Sequence of chain 1.A:
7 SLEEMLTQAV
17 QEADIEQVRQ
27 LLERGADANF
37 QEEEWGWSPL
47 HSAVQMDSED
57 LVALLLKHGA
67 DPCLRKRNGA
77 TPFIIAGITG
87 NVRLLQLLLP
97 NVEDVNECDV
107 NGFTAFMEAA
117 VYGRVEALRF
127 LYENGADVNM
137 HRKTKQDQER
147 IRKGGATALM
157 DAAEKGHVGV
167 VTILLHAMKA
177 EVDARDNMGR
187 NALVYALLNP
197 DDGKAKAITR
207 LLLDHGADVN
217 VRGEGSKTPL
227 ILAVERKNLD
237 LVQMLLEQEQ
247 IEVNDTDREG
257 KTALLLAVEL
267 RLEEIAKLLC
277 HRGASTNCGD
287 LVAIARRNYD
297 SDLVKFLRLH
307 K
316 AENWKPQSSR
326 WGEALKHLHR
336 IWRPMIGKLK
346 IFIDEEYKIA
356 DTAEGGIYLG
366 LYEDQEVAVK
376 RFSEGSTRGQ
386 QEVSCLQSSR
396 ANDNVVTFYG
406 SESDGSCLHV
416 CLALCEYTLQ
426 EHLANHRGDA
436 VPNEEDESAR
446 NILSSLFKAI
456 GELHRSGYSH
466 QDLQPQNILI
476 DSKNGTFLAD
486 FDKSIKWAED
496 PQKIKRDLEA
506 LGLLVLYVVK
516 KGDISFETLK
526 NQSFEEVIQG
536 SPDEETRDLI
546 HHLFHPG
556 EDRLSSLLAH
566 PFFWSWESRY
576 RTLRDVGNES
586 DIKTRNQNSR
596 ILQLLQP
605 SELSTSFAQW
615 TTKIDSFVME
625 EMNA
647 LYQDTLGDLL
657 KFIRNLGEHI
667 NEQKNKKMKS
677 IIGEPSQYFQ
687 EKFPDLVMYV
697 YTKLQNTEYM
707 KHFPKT

Sequence of chain 1.B:
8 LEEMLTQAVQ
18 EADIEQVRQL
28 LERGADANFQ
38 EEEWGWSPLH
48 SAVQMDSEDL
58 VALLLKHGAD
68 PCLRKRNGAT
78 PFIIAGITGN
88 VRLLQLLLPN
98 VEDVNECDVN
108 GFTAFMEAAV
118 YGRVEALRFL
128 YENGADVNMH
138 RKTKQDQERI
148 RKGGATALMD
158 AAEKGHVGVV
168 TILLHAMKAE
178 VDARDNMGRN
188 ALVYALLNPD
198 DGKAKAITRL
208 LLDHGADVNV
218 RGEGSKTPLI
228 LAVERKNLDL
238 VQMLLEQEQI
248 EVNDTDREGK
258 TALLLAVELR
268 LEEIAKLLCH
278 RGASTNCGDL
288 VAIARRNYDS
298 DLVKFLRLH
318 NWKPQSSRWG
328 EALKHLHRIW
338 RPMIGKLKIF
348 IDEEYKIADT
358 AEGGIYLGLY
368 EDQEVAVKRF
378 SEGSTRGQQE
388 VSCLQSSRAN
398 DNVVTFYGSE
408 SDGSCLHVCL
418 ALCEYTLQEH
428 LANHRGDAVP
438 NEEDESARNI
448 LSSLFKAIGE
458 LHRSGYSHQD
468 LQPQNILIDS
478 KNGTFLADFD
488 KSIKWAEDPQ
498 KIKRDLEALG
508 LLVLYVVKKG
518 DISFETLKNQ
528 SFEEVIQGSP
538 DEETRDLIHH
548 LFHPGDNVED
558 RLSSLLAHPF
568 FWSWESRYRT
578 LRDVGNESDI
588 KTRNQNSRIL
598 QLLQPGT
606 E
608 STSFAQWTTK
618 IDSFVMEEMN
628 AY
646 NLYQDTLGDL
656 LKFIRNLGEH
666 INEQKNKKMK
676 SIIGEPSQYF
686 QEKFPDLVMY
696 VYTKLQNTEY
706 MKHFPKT

Binding-site contacts:
Ligand atom NAB contacts residue GLU114 of chain 1.A at 3.1 Å (salt-bridge).
Ligand atom OAP contacts residue TRP43 of chain 1.A at 3.0 Å (h-bond).
Ligand atom CCB contacts residue PHE109 of chain 1.A at 3.4 Å (hydrophobic).
Ligand atom CBY contacts residue PHE109 of chain 1.A at 3.5 Å (hydrophobic).
Ligand atom OAE contacts residue ARG138 of chain 1.A at 2.6 Å (salt-bridge).
Ligand atom NAC contacts residue TYR118 of chain 1.A at 3.2 Å (h-bond).
Ligand atom N6 contacts residue SER48 of chain 1.A at 3.2 Å (h-bond).
Ligand atom C5' contacts residue TRP43 of chain 1.A at 3.2 Å (hydrophobic).
Ligand atom OAF contacts residue TYR295 of chain 1.B at 3.1 Å (h-bond).
Ligand atom NBD contacts residue TYR118 of chain 1.A at 2.9 Å (h-bond).
Ligand atom OAP contacts residue LYS72 of chain 1.A at 3.1 Å (salt-bridge).
Ligand atom CAT contacts residue ASP105 of chain 1.A at 3.2 Å.
Ligand atom N7 contacts residue GLN51 of chain 1.A at 3.4 Å (h-bond).
Ligand atom NBC contacts residue GLU114 of chain 1.A at 3.1 Å (salt-bridge).
Ligand atom PCV contacts residue ARG338 of chain 1.B at 3.6 Å.
Ligand atom C4' contacts residue TRP41 of chain 1.A at 3.5 Å (hydrophobic).
Ligand atom CAU contacts residue TYR295 of chain 1.B at 3.4 Å (hydrophobic).
Ligand atom C5 contacts residue TRP43 of chain 1.A at 3.5 Å (hydrophobic).
Ligand atom C6 contacts residue ARG292 of chain 1.B at 3.3 Å.
Ligand atom N6 contacts residue GLN51 of chain 1.A at 3.1 Å (h-bond).
Ligand atom O4' contacts residue TRP41 of chain 1.A at 3.0 Å.
Ligand atom OAQ contacts residue ARG338 of chain 1.B at 3.5 Å (salt-bridge).
Ligand atom OAE contacts residue PHE109 of chain 1.A at 3.0 Å.
Ligand atom CAT contacts residue PHE109 of chain 1.A at 3.4 Å (hydrophobic).
Ligand atom CBA contacts residue ARG338 of chain 1.B at 3.4 Å.
Ligand atom C5 contacts residue ARG292 of chain 1.B at 3.3 Å.
Ligand atom NBF contacts residue PHE109 of chain 1.A at 3.5 Å.
Ligand atom N6 contacts residue TRP43 of chain 1.A at 3.1 Å.
Ligand atom N7 contacts residue TRP43 of chain 1.A at 3.5 Å.
Ligand atom C6 contacts residue TRP43 of chain 1.A at 3.3 Å (hydrophobic).
Ligand atom CBW contacts residue TYR118 of chain 1.A at 3.6 Å (hydrophobic).
Ligand atom N9 contacts residue ARG292 of chain 1.B at 3.4 Å (salt-bridge).
Ligand atom OAG contacts residue ARG338 of chain 1.B at 2.5 Å (salt-bridge).
Ligand atom OBK contacts residue PHE109 of chain 1.A at 3.5 Å.
Ligand atom N1 contacts residue TRP43 of chain 1.A at 3.4 Å.
Ligand atom N1 contacts residue ARG292 of chain 1.B at 3.3 Å (salt-bridge).
Ligand atom C4 contacts residue ARG292 of chain 1.B at 3.1 Å.
Ligand atom C2 contacts residue ARG292 of chain 1.B at 3.5 Å.
Ligand atom C5' contacts residue TRP41 of chain 1.A at 3.5 Å (hydrophobic).
Ligand atom N3 contacts residue ARG292 of chain 1.B at 3.2 Å (salt-bridge).

The protein below binds the small molecule below.
Small molecule (SMILES): Nc1ncnc2c1ncn2[C@@H]1O[C@H](CO[P](=O)(O)O[C@@H]2[C@H](O)[C@@H](CO[P](=O)(O)O[C@@H]3[C@H](O)[C@@H](CO[P](=O)(O)O[P](=O)(O)OP(=O)(O)O)O[C@H]3n3cnc4c(N)ncnc43)O[C@H]2n2cnc3c(N)ncnc32)[C@@H](O)[C@H]1O